Binding-site contacts:
Ligand atom C1 contacts residue ASN259 of chain 1.M at 1.4 Å.
Ligand atom N2 contacts residue THR260 of chain 1.M at 3.6 Å.
Ligand atom O7 contacts residue GLU238 of chain 1.M at 3.6 Å.
Ligand atom C7 contacts residue THR260 of chain 1.M at 4.2 Å.
Ligand atom C5 contacts residue ASN259 of chain 1.M at 3.7 Å.
Ligand atom N2 contacts residue ASN259 of chain 1.M at 2.8 Å (h-bond).
Ligand atom C1 contacts residue THR260 of chain 1.M at 4.2 Å.
Ligand atom C2 contacts residue THR260 of chain 1.M at 4.5 Å.
Ligand atom O5 contacts residue GLU238 of chain 1.M at 3.6 Å.
Ligand atom C2 contacts residue ASN259 of chain 1.M at 2.4 Å.
Ligand atom C5 contacts residue LYS313 of chain 1.M at 3.9 Å.
Ligand atom C7 contacts residue GLU238 of chain 1.M at 4.5 Å.
Ligand atom C8 contacts residue ASN259 of chain 1.M at 4.0 Å.
Ligand atom C1 contacts residue GLU238 of chain 1.M at 3.7 Å.
Ligand atom C7 contacts residue ASN259 of chain 1.M at 3.3 Å.
Ligand atom C8 contacts residue THR260 of chain 1.M at 4.0 Å.
Ligand atom O5 contacts residue ASN259 of chain 1.M at 2.4 Å (h-bond).
Ligand atom O5 contacts residue LYS313 of chain 1.M at 4.0 Å.
Ligand atom C4 contacts residue ASN259 of chain 1.M at 4.2 Å.
Ligand atom C3 contacts residue ASN259 of chain 1.M at 3.7 Å.
Ligand atom O5 contacts residue GLU239 of chain 1.M at 4.3 Å.
Ligand atom C6 contacts residue LYS313 of chain 1.M at 4.1 Å.
Ligand atom O7 contacts residue ASN259 of chain 1.M at 3.4 Å (h-bond).
Ligand atom C2 contacts residue GLU238 of chain 1.M at 3.8 Å.
Ligand atom C1 contacts residue LYS313 of chain 1.M at 3.9 Å.
Ligand atom O7 contacts residue GLU237 of chain 1.M at 4.2 Å.

The protein below binds the small molecule below.
Small molecule (SMILES): CC(=O)N[C@@H]1[C@@H](O)[C@H](O)[C@@H](CO)O[C@H]1O

Sequence of chain 1.M:
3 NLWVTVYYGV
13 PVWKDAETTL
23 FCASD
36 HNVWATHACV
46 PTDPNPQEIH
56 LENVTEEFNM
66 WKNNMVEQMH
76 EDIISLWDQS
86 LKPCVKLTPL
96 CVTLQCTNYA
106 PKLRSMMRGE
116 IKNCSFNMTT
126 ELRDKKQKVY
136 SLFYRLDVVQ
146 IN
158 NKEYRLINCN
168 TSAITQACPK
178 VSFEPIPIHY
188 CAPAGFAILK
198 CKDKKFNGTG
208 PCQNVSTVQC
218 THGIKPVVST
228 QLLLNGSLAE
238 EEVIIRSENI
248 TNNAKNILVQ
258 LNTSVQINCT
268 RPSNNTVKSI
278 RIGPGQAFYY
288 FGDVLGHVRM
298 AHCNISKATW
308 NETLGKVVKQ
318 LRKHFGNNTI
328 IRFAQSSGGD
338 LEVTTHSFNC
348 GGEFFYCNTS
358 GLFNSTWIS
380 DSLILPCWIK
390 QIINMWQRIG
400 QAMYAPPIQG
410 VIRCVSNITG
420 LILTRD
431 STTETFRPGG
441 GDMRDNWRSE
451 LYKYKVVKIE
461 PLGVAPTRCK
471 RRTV